Sequence of chain 1.A:
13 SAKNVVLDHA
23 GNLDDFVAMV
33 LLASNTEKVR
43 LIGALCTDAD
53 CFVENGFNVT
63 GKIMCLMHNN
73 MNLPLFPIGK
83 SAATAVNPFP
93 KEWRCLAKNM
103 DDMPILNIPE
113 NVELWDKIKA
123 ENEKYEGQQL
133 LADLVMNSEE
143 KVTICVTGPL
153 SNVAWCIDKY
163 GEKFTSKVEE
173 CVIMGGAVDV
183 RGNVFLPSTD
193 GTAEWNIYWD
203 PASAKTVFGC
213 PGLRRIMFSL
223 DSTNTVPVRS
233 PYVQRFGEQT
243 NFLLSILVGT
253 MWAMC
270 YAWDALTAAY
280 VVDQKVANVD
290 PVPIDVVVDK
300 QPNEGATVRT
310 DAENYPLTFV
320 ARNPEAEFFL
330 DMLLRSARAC

Binding-site contacts:
Ligand atom C4 contacts residue TRP272 of chain 1.A at 3.9 Å (hydrophobic).
Ligand atom C2' contacts residue ASP273 of chain 1.A at 3.9 Å.
Ligand atom C2 contacts residue ASN185 of chain 1.A at 3.7 Å.
Ligand atom O3' contacts residue THR149 of chain 1.A at 3.0 Å (h-bond).
Ligand atom O3' contacts residue MET176 of chain 1.A at 3.8 Å.
Ligand atom C5 contacts residue TRP272 of chain 1.A at 3.8 Å (hydrophobic).
Ligand atom C5' contacts residue TRP272 of chain 1.A at 3.6 Å (hydrophobic).
Ligand atom O3' contacts residue ASP273 of chain 1.A at 2.9 Å (salt-bridge).
Ligand atom C3' contacts residue ASN198 of chain 1.A at 3.8 Å.
Ligand atom O4' contacts residue ASN198 of chain 1.A at 3.7 Å.
Ligand atom C5' contacts residue MET176 of chain 1.A at 3.8 Å (hydrophobic).
Ligand atom O2' contacts residue ASP27 of chain 1.A at 3.9 Å.
Ligand atom C2' contacts residue CA1 of chain 1.C at 3.6 Å.
Ligand atom C3' contacts residue ASP273 of chain 1.A at 3.5 Å.
Ligand atom C2' contacts residue ASP52 of chain 1.A at 3.9 Å.
Ligand atom C5' contacts residue GLU196 of chain 1.A at 3.2 Å.
Ligand atom O2' contacts residue ASP52 of chain 1.A at 3.7 Å.
Ligand atom C3 contacts residue ASN185 of chain 1.A at 3.7 Å.
Ligand atom N9 contacts residue ASP52 of chain 1.A at 3.7 Å.
Ligand atom O5' contacts residue GLU196 of chain 1.A at 2.6 Å (salt-bridge).
Ligand atom C2 contacts residue TRP197 of chain 1.A at 3.9 Å (hydrophobic).
Ligand atom C3' contacts residue MET176 of chain 1.A at 3.6 Å (hydrophobic).
Ligand atom C1' contacts residue ASP52 of chain 1.A at 3.2 Å.
Ligand atom O3' contacts residue CA1 of chain 1.C at 2.4 Å.
Ligand atom C4' contacts residue MET176 of chain 1.A at 3.8 Å (hydrophobic).
Ligand atom C8 contacts residue ASP52 of chain 1.A at 3.7 Å.
Ligand atom O2' contacts residue ASP273 of chain 1.A at 3.0 Å (salt-bridge).
Ligand atom C4' contacts residue ASN198 of chain 1.A at 4.0 Å.
Ligand atom C8 contacts residue ASN24 of chain 1.A at 3.9 Å.
Ligand atom C3' contacts residue CA1 of chain 1.C at 3.7 Å.
Ligand atom C4' contacts residue GLU196 of chain 1.A at 3.2 Å.
Ligand atom O5' contacts residue TRP197 of chain 1.A at 3.8 Å.
Ligand atom O5' contacts residue ASN185 of chain 1.A at 2.6 Å (h-bond).
Ligand atom C2' contacts residue TRP272 of chain 1.A at 3.8 Å (hydrophobic).
Ligand atom O3' contacts residue ASN198 of chain 1.A at 3.1 Å (h-bond).
Ligand atom O4' contacts residue ASP52 of chain 1.A at 3.9 Å.
Ligand atom O2' contacts residue TRP272 of chain 1.A at 4.0 Å.
Ligand atom C3' contacts residue TRP272 of chain 1.A at 4.0 Å (hydrophobic).
Ligand atom O2' contacts residue CA1 of chain 1.C at 2.9 Å.
Ligand atom C5' contacts residue ASN185 of chain 1.A at 3.5 Å.

This small molecule binds to this protein.
Small molecule (SMILES): Nc1nccc2c1ncn2[C@@H]1O[C@H](CO)[C@@H](O)[C@H]1O